The small molecule below binds the protein below.
Small molecule (SMILES): CN(C)CCCN1c2ccccc2Sc2ccc(Cl)cc21

Sequence of chain 1.A:
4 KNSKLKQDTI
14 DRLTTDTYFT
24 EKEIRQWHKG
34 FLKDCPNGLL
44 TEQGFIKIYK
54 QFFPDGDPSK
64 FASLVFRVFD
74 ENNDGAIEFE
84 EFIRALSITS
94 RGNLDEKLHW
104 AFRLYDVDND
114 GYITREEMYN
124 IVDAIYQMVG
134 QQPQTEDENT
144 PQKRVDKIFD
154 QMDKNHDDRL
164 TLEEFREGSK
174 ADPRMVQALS

Binding-site contacts:
Ligand atom C3 contacts residue THR92 of chain 1.A at 4.5 Å.
Ligand atom C9 contacts residue THR92 of chain 1.A at 3.7 Å.
Ligand atom C15 contacts residue GOL1 of chain 1.F at 3.5 Å.
Ligand atom C7 contacts residue PHE72 of chain 1.A at 4.0 Å (hydrophobic).
Ligand atom C6 contacts residue EDO1 of chain 1.H at 3.1 Å.
Ligand atom C16 contacts residue EDO1 of chain 1.H at 3.9 Å.
Ligand atom N2 contacts residue GOL1 of chain 1.F at 2.6 Å.
Ligand atom C7 contacts residue PHE85 of chain 1.A at 3.4 Å (hydrophobic).
Ligand atom C17 contacts residue TYR52 of chain 1.A at 4.2 Å (hydrophobic).
Ligand atom C11 contacts residue TYR52 of chain 1.A at 3.5 Å (hydrophobic).
Ligand atom C16 contacts residue GOL1 of chain 1.F at 3.8 Å.
Ligand atom C6 contacts residue PHE48 of chain 1.A at 4.3 Å (hydrophobic).
Ligand atom C13 contacts residue GOL1 of chain 1.F at 3.3 Å.
Ligand atom C5 contacts residue GOL1 of chain 1.F at 4.4 Å.
Ligand atom C9 contacts residue TRP103 of chain 1.A at 3.8 Å (hydrophobic).
Ligand atom C3 contacts residue PHE72 of chain 1.A at 3.6 Å (hydrophobic).
Ligand atom C8 contacts residue THR92 of chain 1.A at 3.6 Å.
Ligand atom CL1 contacts residue LEU182 of chain 1.A at 4.0 Å.
Ligand atom C4 contacts residue TYR52 of chain 1.A at 4.1 Å (hydrophobic).
Ligand atom C2 contacts residue GOL1 of chain 1.F at 4.0 Å.
Ligand atom C5 contacts residue PHE48 of chain 1.A at 4.1 Å (hydrophobic).
Ligand atom C12 contacts residue GOL1 of chain 1.F at 4.5 Å.
Ligand atom CL1 contacts residue TRP103 of chain 1.A at 4.1 Å.
Ligand atom C14 contacts residue GOL1 of chain 1.F at 2.0 Å.
Ligand atom S1 contacts residue GOL1 of chain 1.F at 4.2 Å.
Ligand atom C17 contacts residue EDO1 of chain 1.H at 3.9 Å.
Ligand atom C8 contacts residue PHE72 of chain 1.A at 3.6 Å (hydrophobic).
Ligand atom C9 contacts residue PHE72 of chain 1.A at 4.2 Å (hydrophobic).
Ligand atom C6 contacts residue PHE85 of chain 1.A at 3.7 Å (hydrophobic).
Ligand atom C10 contacts residue TRP103 of chain 1.A at 4.3 Å (hydrophobic).
Ligand atom C5 contacts residue EDO1 of chain 1.H at 2.9 Å.
Ligand atom C1 contacts residue GOL1 of chain 1.F at 4.4 Å.
Ligand atom C7 contacts residue EDO1 of chain 1.H at 4.1 Å.
Ligand atom C4 contacts residue PHE72 of chain 1.A at 4.4 Å (hydrophobic).
Ligand atom C10 contacts residue TYR52 of chain 1.A at 4.4 Å (hydrophobic).
Ligand atom N1 contacts residue TYR52 of chain 1.A at 4.0 Å.
Ligand atom C6 contacts residue GOL1 of chain 1.F at 4.0 Å.
Ligand atom C2 contacts residue PHE72 of chain 1.A at 3.8 Å (hydrophobic).
Ligand atom C7 contacts residue GOL1 of chain 1.F at 4.0 Å.
Ligand atom S1 contacts residue PHE72 of chain 1.A at 3.7 Å.